The small molecule below binds the protein below.
Small molecule (SMILES): CC(=O)N[C@@H]1[C@@H](O)[C@H](O)[C@@H](CO)O[C@H]1O

Sequence of chain 1.C:
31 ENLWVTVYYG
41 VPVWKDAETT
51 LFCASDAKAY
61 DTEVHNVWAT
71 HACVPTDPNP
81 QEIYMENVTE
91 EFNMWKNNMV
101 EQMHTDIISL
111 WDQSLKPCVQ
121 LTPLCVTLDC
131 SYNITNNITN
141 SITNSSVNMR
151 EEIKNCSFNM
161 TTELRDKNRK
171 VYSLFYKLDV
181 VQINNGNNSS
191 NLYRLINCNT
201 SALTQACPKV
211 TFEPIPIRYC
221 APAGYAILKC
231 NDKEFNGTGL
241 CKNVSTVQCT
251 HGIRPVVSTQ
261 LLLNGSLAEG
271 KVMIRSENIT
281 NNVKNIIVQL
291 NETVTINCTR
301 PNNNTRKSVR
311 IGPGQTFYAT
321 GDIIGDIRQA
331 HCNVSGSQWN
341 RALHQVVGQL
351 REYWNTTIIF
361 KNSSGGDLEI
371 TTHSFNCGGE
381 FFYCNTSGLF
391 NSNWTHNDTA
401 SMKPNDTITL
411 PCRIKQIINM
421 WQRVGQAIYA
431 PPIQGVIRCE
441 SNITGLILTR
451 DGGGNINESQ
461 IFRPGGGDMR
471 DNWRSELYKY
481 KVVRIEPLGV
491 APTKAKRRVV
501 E

Binding-site contacts:
Ligand atom C2 contacts residue ASN133 of chain 1.C at 2.5 Å.
Ligand atom C5 contacts residue TYR132 of chain 1.C at 3.5 Å (hydrophobic).
Ligand atom O7 contacts residue THR135 of chain 1.C at 3.8 Å.
Ligand atom C3 contacts residue TYR132 of chain 1.C at 4.2 Å (hydrophobic).
Ligand atom C1 contacts residue TYR132 of chain 1.C at 3.6 Å (hydrophobic).
Ligand atom C3 contacts residue ASN133 of chain 1.C at 3.8 Å.
Ligand atom O7 contacts residue ASN133 of chain 1.C at 3.3 Å (h-bond).
Ligand atom C7 contacts residue THR135 of chain 1.C at 4.4 Å.
Ligand atom C8 contacts residue SER131 of chain 1.C at 3.9 Å.
Ligand atom O5 contacts residue TYR132 of chain 1.C at 3.8 Å.
Ligand atom C5 contacts residue ASN133 of chain 1.C at 3.6 Å.
Ligand atom O5 contacts residue ASN133 of chain 1.C at 2.4 Å (h-bond).
Ligand atom N2 contacts residue ASN133 of chain 1.C at 2.9 Å (h-bond).
Ligand atom C1 contacts residue ASN133 of chain 1.C at 1.4 Å.
Ligand atom C4 contacts residue TYR132 of chain 1.C at 4.3 Å (hydrophobic).
Ligand atom C8 contacts residue ILE134 of chain 1.C at 4.2 Å (hydrophobic).
Ligand atom O7 contacts residue ILE134 of chain 1.C at 3.6 Å.
Ligand atom C6 contacts residue TYR132 of chain 1.C at 4.4 Å (hydrophobic).
Ligand atom C7 contacts residue ILE134 of chain 1.C at 4.2 Å (hydrophobic).
Ligand atom C2 contacts residue TYR132 of chain 1.C at 4.4 Å (hydrophobic).
Ligand atom C4 contacts residue ASN133 of chain 1.C at 4.2 Å.
Ligand atom O6 contacts residue TYR132 of chain 1.C at 4.2 Å.
Ligand atom C7 contacts residue ASN133 of chain 1.C at 3.2 Å.
Ligand atom C8 contacts residue ASN133 of chain 1.C at 3.0 Å.